Sequence of chain 1.B:
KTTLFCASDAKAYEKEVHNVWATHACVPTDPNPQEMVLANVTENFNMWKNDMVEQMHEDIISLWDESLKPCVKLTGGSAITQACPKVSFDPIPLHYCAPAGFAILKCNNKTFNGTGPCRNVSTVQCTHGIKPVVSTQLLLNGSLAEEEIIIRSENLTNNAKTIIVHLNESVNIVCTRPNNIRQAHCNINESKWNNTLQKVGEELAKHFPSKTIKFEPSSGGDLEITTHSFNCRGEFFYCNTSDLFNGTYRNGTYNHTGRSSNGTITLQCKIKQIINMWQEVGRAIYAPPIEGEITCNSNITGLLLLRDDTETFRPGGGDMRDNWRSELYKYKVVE

The protein below binds the small molecule below.
Small molecule (SMILES): CC(=O)N[C@@H]1[C@@H](O)[C@H](O)[C@@H](CO)O[C@H]1O

Binding-site contacts:
Ligand atom O6 contacts residue THR162 of chain 1.B at 3.9 Å.
Ligand atom C1 contacts residue THR162 of chain 1.B at 4.3 Å.
Ligand atom C1 contacts residue ASN163 of chain 1.B at 4.4 Å.
Ligand atom C4 contacts residue ASN160 of chain 1.B at 4.1 Å.
Ligand atom C7 contacts residue ASN160 of chain 1.B at 4.0 Å.
Ligand atom C5 contacts residue ASN160 of chain 1.B at 3.6 Å.
Ligand atom C2 contacts residue ASN160 of chain 1.B at 2.6 Å.
Ligand atom O7 contacts residue ASN160 of chain 1.B at 3.8 Å.
Ligand atom O5 contacts residue THR162 of chain 1.B at 3.4 Å.
Ligand atom O6 contacts residue ASN163 of chain 1.B at 3.8 Å.
Ligand atom C5 contacts residue THR162 of chain 1.B at 4.2 Å.
Ligand atom C6 contacts residue ASN163 of chain 1.B at 4.1 Å.
Ligand atom O3 contacts residue ASN160 of chain 1.B at 3.3 Å (h-bond).
Ligand atom N2 contacts residue ASN160 of chain 1.B at 3.7 Å.
Ligand atom C3 contacts residue ASN160 of chain 1.B at 3.5 Å.
Ligand atom C1 contacts residue ASN160 of chain 1.B at 1.4 Å.
Ligand atom O5 contacts residue ASN163 of chain 1.B at 3.7 Å.
Ligand atom O5 contacts residue ASN160 of chain 1.B at 2.5 Å (h-bond).
Ligand atom C6 contacts residue ASN160 of chain 1.B at 4.0 Å.